Binding-site contacts:
Ligand atom C32 contacts residue VAL78 of chain 1.B at 3.7 Å (hydrophobic).
Ligand atom C21 contacts residue TRP70 of chain 1.B at 3.8 Å (hydrophobic).
Ligand atom C20 contacts residue ACT1 of chain 2.D at 3.8 Å.
Ligand atom O contacts residue VAL73 of chain 1.B at 3.0 Å (h-bond).
Ligand atom C24 contacts residue TRP51 of chain 1.B at 3.8 Å (hydrophobic).
Ligand atom CE contacts residue TYR69 of chain 1.B at 3.7 Å (hydrophobic).
Ligand atom C33 contacts residue GLY71 of chain 1.B at 4.0 Å.
Ligand atom CB contacts residue ACT1 of chain 2.D at 3.9 Å.
Ligand atom N contacts residue ACT1 of chain 2.D at 3.4 Å (h-bond).
Ligand atom CD contacts residue PRO68 of chain 1.B at 3.8 Å (hydrophobic).
Ligand atom CD2 contacts residue ACT1 of chain 2.D at 3.6 Å.
Ligand atom CG contacts residue ACT1 of chain 2.D at 3.7 Å.
Ligand atom C contacts residue ACT1 of chain 2.D at 3.8 Å.
Ligand atom C24 contacts residue GLY71 of chain 1.B at 3.9 Å.
Ligand atom C33 contacts residue PRO68 of chain 1.B at 3.9 Å (hydrophobic).
Ligand atom CB contacts residue TYR69 of chain 1.B at 3.9 Å (hydrophobic).
Ligand atom CG contacts residue TYR69 of chain 1.B at 3.5 Å (hydrophobic).
Ligand atom C23 contacts residue GLY71 of chain 1.B at 3.8 Å.
Ligand atom C contacts residue VAL73 of chain 1.B at 3.8 Å (hydrophobic).
Ligand atom C20 contacts residue TYR69 of chain 1.B at 3.6 Å (hydrophobic).
Ligand atom C24 contacts residue ASP72 of chain 1.B at 3.8 Å.
Ligand atom C31 contacts residue TRP51 of chain 1.B at 3.9 Å (hydrophobic).
Ligand atom N contacts residue TYR69 of chain 1.B at 3.5 Å (h-bond).
Ligand atom C22 contacts residue GLY71 of chain 1.B at 3.4 Å.
Ligand atom C21 contacts residue GLY71 of chain 1.B at 3.4 Å.
Ligand atom N contacts residue ACT1 of chain 2.D at 2.9 Å (h-bond).
Ligand atom C20 contacts residue GLY71 of chain 1.B at 3.4 Å.
Ligand atom O contacts residue ASP72 of chain 1.B at 3.5 Å.
Ligand atom C24 contacts residue VAL73 of chain 1.B at 3.7 Å (hydrophobic).
Ligand atom CB contacts residue ACT1 of chain 2.D at 3.7 Å.
Ligand atom C contacts residue ACT1 of chain 2.D at 3.9 Å.
Ligand atom CE3 contacts residue ACT1 of chain 2.D at 3.9 Å.
Ligand atom C33 contacts residue TRP70 of chain 1.B at 4.0 Å (hydrophobic).
Ligand atom N contacts residue VAL73 of chain 1.B at 3.7 Å.
Ligand atom CE2 contacts residue ACT1 of chain 2.D at 3.7 Å.
Ligand atom C32 contacts residue PRO68 of chain 1.B at 3.9 Å (hydrophobic).
Ligand atom CA contacts residue ACT1 of chain 2.D at 3.7 Å.
Ligand atom NZ contacts residue TYR69 of chain 1.B at 3.6 Å.
Ligand atom C20 contacts residue TRP70 of chain 1.B at 3.7 Å (hydrophobic).
Ligand atom NE1 contacts residue ACT1 of chain 2.D at 4.0 Å.

This protein binds this small molecule.
Small molecule (SMILES): NCCCC[C@@H]1NC(=O)Cc2cccc(c2)CNC(=O)CNC(=O)[C@H](N=C(N)N)CCCCNC(=O)[C@H](CC2=CN=C3C=CC=CC23)NC1=O

Sequence of chain 1.B:
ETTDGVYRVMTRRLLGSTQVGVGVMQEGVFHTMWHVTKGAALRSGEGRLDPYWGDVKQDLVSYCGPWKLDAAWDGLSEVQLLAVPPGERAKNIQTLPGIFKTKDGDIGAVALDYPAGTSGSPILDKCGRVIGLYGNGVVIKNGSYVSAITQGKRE